The protein below binds the small molecule below.
Small molecule (SMILES): Fc1ccc2[nH]ccc2c1

Binding-site contacts:
Ligand atom F10 contacts residue VAL37 of chain 1.A at 3.1 Å.
Ligand atom N7 contacts residue PHE222 of chain 1.A at 3.5 Å.
Ligand atom F10 contacts residue ALA434 of chain 1.A at 3.4 Å.
Ligand atom C1 contacts residue PRO223 of chain 1.A at 3.4 Å (hydrophobic).
Ligand atom C3 contacts residue ALA434 of chain 1.A at 4.1 Å (hydrophobic).
Ligand atom C3 contacts residue GLY221 of chain 1.A at 3.9 Å.
Ligand atom N7 contacts residue TRP433 of chain 1.A at 3.8 Å.
Ligand atom C1 contacts residue TRP433 of chain 1.A at 3.7 Å (hydrophobic).
Ligand atom F10 contacts residue GLY221 of chain 1.A at 3.9 Å.
Ligand atom C9 contacts residue TRP433 of chain 1.A at 3.5 Å (hydrophobic).
Ligand atom C3 contacts residue VAL37 of chain 1.A at 3.9 Å (hydrophobic).
Ligand atom C4 contacts residue PRO223 of chain 1.A at 4.2 Å (hydrophobic).
Ligand atom C2 contacts residue ALA434 of chain 1.A at 4.1 Å (hydrophobic).
Ligand atom C4 contacts residue TRP433 of chain 1.A at 3.5 Å (hydrophobic).
Ligand atom C9 contacts residue GLY33 of chain 1.A at 3.5 Å.
Ligand atom C6 contacts residue PRO223 of chain 1.A at 3.3 Å (hydrophobic).
Ligand atom F10 contacts residue TRP36 of chain 1.A at 3.9 Å.
Ligand atom C8 contacts residue PRO152 of chain 1.A at 3.7 Å (hydrophobic).
Ligand atom C5 contacts residue TRP433 of chain 1.A at 3.3 Å (hydrophobic).
Ligand atom C9 contacts residue PRO152 of chain 1.A at 4.0 Å (hydrophobic).
Ligand atom C6 contacts residue TRP433 of chain 1.A at 3.4 Å (hydrophobic).
Ligand atom C5 contacts residue PRO223 of chain 1.A at 3.8 Å (hydrophobic).
Ligand atom C2 contacts residue PHE222 of chain 1.A at 4.1 Å (hydrophobic).
Ligand atom C6 contacts residue PHE222 of chain 1.A at 4.0 Å (hydrophobic).
Ligand atom C8 contacts residue PRO223 of chain 1.A at 4.1 Å (hydrophobic).
Ligand atom C3 contacts residue PRO223 of chain 1.A at 4.2 Å (hydrophobic).
Ligand atom C4 contacts residue PHE17 of chain 1.A at 4.2 Å (hydrophobic).
Ligand atom C2 contacts residue TRP433 of chain 1.A at 3.6 Å (hydrophobic).
Ligand atom C2 contacts residue GLY221 of chain 1.A at 3.5 Å.
Ligand atom N7 contacts residue PRO223 of chain 1.A at 3.7 Å.
Ligand atom C3 contacts residue TRP433 of chain 1.A at 3.8 Å (hydrophobic).
Ligand atom C8 contacts residue TRP433 of chain 1.A at 3.7 Å (hydrophobic).
Ligand atom F10 contacts residue TRP433 of chain 1.A at 3.4 Å.
Ligand atom C1 contacts residue PHE222 of chain 1.A at 3.5 Å (hydrophobic).
Ligand atom C2 contacts residue PRO223 of chain 1.A at 3.8 Å (hydrophobic).
Ligand atom C8 contacts residue TRP151 of chain 1.A at 3.5 Å (hydrophobic).
Ligand atom C3 contacts residue TRP36 of chain 1.A at 4.1 Å (hydrophobic).
Ligand atom N7 contacts residue TRP151 of chain 1.A at 3.5 Å.
Ligand atom C5 contacts residue GLY33 of chain 1.A at 4.2 Å.
Ligand atom C4 contacts residue VAL37 of chain 1.A at 3.9 Å (hydrophobic).

Sequence of chain 1.A:
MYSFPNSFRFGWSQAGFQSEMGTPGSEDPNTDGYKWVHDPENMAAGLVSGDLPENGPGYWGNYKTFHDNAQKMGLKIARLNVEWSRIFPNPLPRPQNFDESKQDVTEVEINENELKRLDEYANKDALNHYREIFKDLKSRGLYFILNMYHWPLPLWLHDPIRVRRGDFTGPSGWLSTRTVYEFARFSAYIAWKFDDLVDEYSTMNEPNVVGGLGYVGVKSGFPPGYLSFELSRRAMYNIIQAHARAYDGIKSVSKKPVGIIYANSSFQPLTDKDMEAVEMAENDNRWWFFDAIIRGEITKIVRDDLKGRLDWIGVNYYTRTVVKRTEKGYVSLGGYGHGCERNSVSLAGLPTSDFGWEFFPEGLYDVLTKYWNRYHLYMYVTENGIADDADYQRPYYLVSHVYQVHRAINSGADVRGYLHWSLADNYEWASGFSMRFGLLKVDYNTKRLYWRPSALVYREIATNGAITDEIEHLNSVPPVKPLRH